The protein below binds the small molecule below.
Small molecule (SMILES): Nc1nc2c(ncn2C[C@H](COCCP(=O)(O)O)COCP(=O)(O)O)c(=O)[nH]1

Sequence of chain 1.D:
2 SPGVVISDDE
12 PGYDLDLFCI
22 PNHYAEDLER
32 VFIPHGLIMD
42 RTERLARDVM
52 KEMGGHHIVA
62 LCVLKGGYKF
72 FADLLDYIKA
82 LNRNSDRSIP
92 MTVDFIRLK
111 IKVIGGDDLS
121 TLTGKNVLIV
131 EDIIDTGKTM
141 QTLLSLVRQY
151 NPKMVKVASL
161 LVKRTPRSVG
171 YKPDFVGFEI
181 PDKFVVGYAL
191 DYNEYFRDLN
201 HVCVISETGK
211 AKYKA

Binding-site contacts:
Ligand atom CAU contacts residue PHE184 of chain 1.D at 3.5 Å (hydrophobic).
Ligand atom OAD contacts residue GLY137 of chain 1.D at 2.7 Å (h-bond).
Ligand atom CAV contacts residue LYS163 of chain 1.D at 3.7 Å.
Ligand atom OAH contacts residue LYS138 of chain 1.D at 3.2 Å (salt-bridge).
Ligand atom PBB contacts residue THR136 of chain 1.D at 3.4 Å.
Ligand atom CAY contacts residue ILE133 of chain 1.D at 3.9 Å (hydrophobic).
Ligand atom OAT contacts residue ASP135 of chain 1.D at 3.9 Å.
Ligand atom NAA contacts residue VAL185 of chain 1.D at 3.7 Å.
Ligand atom NAQ contacts residue ILE133 of chain 1.D at 3.5 Å.
Ligand atom OAH contacts residue THR139 of chain 1.D at 2.5 Å (h-bond).
Ligand atom OAD contacts residue ASP135 of chain 1.D at 2.8 Å (salt-bridge).
Ligand atom PBB contacts residue ASP135 of chain 1.D at 3.9 Å.
Ligand atom OAG contacts residue ASP135 of chain 1.D at 3.3 Å.
Ligand atom CAX contacts residue ILE133 of chain 1.D at 3.6 Å (hydrophobic).
Ligand atom OAG contacts residue THR136 of chain 1.D at 2.8 Å (h-bond).
Ligand atom CAI contacts residue ASP135 of chain 1.D at 3.7 Å.
Ligand atom NAR contacts residue PHE184 of chain 1.D at 3.3 Å.
Ligand atom CAX contacts residue LYS163 of chain 1.D at 3.6 Å.
Ligand atom OAH contacts residue THR136 of chain 1.D at 3.2 Å (h-bond).
Ligand atom OAH contacts residue GLY137 of chain 1.D at 3.8 Å.
Ligand atom PBB contacts residue THR139 of chain 1.D at 3.4 Å.
Ligand atom PBB contacts residue GLY137 of chain 1.D at 3.7 Å.
Ligand atom OAB contacts residue VAL185 of chain 1.D at 3.0 Å (h-bond).
Ligand atom OAB contacts residue LYS183 of chain 1.D at 3.4 Å (salt-bridge).
Ligand atom OAG contacts residue GLY137 of chain 1.D at 4.0 Å.
Ligand atom OAT contacts residue ILE133 of chain 1.D at 3.9 Å.
Ligand atom NAQ contacts residue LYS163 of chain 1.D at 3.0 Å (salt-bridge).
Ligand atom OAD contacts residue THR136 of chain 1.D at 3.1 Å (h-bond).
Ligand atom OAD contacts residue ILE134 of chain 1.D at 3.9 Å.
Ligand atom OAD contacts residue LYS138 of chain 1.D at 3.9 Å.
Ligand atom CAV contacts residue VAL185 of chain 1.D at 3.8 Å (hydrophobic).
Ligand atom CAV contacts residue PHE184 of chain 1.D at 3.4 Å (hydrophobic).
Ligand atom CAU contacts residue VAL185 of chain 1.D at 3.8 Å (hydrophobic).
Ligand atom NAR contacts residue VAL185 of chain 1.D at 2.9 Å (h-bond).
Ligand atom NAA contacts residue ASP191 of chain 1.D at 2.9 Å (salt-bridge).
Ligand atom OAB contacts residue PHE184 of chain 1.D at 3.2 Å.
Ligand atom CAV contacts residue ILE133 of chain 1.D at 3.9 Å (hydrophobic).
Ligand atom CAO contacts residue THR139 of chain 1.D at 3.2 Å.
Ligand atom OAB contacts residue LYS163 of chain 1.D at 2.9 Å (salt-bridge).
Ligand atom NAA contacts residue PHE184 of chain 1.D at 4.0 Å.